Sequence of chain 8.X:
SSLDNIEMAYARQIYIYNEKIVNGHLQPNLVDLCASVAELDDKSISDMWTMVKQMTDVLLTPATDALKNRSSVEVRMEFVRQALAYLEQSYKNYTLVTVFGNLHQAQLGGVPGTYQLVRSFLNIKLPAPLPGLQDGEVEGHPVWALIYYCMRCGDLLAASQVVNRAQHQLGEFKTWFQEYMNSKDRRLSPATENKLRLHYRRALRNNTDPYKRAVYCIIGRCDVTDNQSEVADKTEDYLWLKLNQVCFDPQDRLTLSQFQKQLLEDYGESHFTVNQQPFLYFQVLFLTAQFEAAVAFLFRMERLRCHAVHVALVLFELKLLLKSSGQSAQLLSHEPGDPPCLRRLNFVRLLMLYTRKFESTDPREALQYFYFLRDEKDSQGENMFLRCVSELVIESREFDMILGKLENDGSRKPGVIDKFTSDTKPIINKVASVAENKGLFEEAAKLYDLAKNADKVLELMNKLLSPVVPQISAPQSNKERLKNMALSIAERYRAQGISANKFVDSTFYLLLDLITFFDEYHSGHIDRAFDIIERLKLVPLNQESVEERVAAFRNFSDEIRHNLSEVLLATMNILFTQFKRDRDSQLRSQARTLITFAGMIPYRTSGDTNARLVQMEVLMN

Binding-site contacts:
Ligand atom C contacts residue ASN281 of chain 8.X at 3.8 Å.
Ligand atom C contacts residue ASN227 of chain 8.X at 3.5 Å.
Ligand atom C contacts residue THR235 of chain 8.X at 3.6 Å.
Ligand atom O contacts residue TYR94 of chain 8.X at 2.9 Å.
Ligand atom CB contacts residue ASP233 of chain 8.X at 3.0 Å.
Ligand atom CG contacts residue LYS234 of chain 8.X at 3.3 Å.
Ligand atom CD contacts residue HIS277 of chain 8.X at 3.9 Å.
Ligand atom CG contacts residue TYR273 of chain 8.X at 3.6 Å (hydrophobic).
Ligand atom C contacts residue TYR94 of chain 8.X at 4.0 Å (hydrophobic).
Ligand atom N contacts residue THR235 of chain 8.X at 3.9 Å.
Ligand atom O contacts residue THR235 of chain 8.X at 3.0 Å (h-bond).
Ligand atom N contacts residue TYR273 of chain 8.X at 3.9 Å.
Ligand atom CG contacts residue ASP233 of chain 8.X at 3.0 Å.
Ligand atom N contacts residue THR235 of chain 8.X at 3.5 Å (h-bond).
Ligand atom CG contacts residue HIS277 of chain 8.X at 3.8 Å.
Ligand atom CG2 contacts residue ASN281 of chain 8.X at 3.6 Å.
Ligand atom O contacts residue LYS234 of chain 8.X at 3.6 Å.
Ligand atom CB contacts residue HIS277 of chain 8.X at 3.7 Å.
Ligand atom C contacts residue THR235 of chain 8.X at 3.6 Å.
Ligand atom CB contacts residue TYR238 of chain 8.X at 3.6 Å (hydrophobic).
Ligand atom CB contacts residue LEU286 of chain 8.X at 3.9 Å (hydrophobic).
Ligand atom CD1 contacts residue TYR91 of chain 8.X at 3.9 Å (hydrophobic).
Ligand atom CD contacts residue TYR273 of chain 8.X at 3.3 Å (hydrophobic).
Ligand atom CA contacts residue ASN227 of chain 8.X at 3.7 Å.
Ligand atom C contacts residue LEU286 of chain 8.X at 3.8 Å (hydrophobic).
Ligand atom O contacts residue LEU286 of chain 8.X at 3.2 Å.
Ligand atom CG2 contacts residue GLU236 of chain 8.X at 3.3 Å.
Ligand atom CG2 contacts residue LEU286 of chain 8.X at 3.7 Å (hydrophobic).
Ligand atom CG1 contacts residue VAL280 of chain 8.X at 4.0 Å (hydrophobic).
Ligand atom CG2 contacts residue PHE278 of chain 8.X at 3.7 Å (hydrophobic).
Ligand atom CA contacts residue THR235 of chain 8.X at 3.6 Å.
Ligand atom C contacts residue THR235 of chain 8.X at 3.6 Å.
Ligand atom CG2 contacts residue HIS277 of chain 8.X at 3.3 Å.
Ligand atom O contacts residue HIS277 of chain 8.X at 3.4 Å.
Ligand atom N contacts residue ASN227 of chain 8.X at 3.0 Å (h-bond).
Ligand atom O contacts residue ASN227 of chain 8.X at 3.6 Å.
Ligand atom CG1 contacts residue TYR94 of chain 8.X at 3.8 Å (hydrophobic).
Ligand atom O contacts residue THR235 of chain 8.X at 3.1 Å (h-bond).
Ligand atom CD1 contacts residue TYR94 of chain 8.X at 3.5 Å (hydrophobic).
Ligand atom O contacts residue ASN281 of chain 8.X at 2.6 Å (h-bond).

The small molecule below binds the protein below.
Small molecule (SMILES): CC[C@H](C)[C@H](NC(=O)[C@H](CO)NC(=O)[C@H](CCCN=C(N)N)NC(=O)[C@@H](NC(=O)[C@@H]1CCCN1C(=O)[C@@H]1CCCN1C(=O)[C@H](C)N)C(C)C)C(=O)N[C@H](C=O)Cc1ccc(O)cc1